Sequence of chain 1.F:
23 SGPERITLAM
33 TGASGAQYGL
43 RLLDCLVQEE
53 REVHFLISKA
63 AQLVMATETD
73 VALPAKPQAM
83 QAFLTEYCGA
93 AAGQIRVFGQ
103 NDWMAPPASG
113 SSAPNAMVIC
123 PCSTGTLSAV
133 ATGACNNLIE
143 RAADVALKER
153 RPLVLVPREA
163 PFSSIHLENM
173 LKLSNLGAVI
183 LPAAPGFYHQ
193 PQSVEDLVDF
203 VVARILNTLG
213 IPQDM

Sequence of chain 1.I:
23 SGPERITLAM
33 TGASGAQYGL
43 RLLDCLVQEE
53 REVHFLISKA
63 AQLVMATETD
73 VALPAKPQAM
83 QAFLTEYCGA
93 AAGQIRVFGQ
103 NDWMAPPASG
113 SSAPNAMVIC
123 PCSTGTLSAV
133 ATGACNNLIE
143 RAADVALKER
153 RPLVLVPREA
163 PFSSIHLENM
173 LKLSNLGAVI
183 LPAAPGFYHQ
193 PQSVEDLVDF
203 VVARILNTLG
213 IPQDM

Binding-site contacts:
Ligand atom P02 contacts residue TYR190 of chain 1.F at 3.8 Å.
Ligand atom O03 contacts residue ARG143 of chain 1.I at 2.7 Å (salt-bridge).
Ligand atom P02 contacts residue SER111 of chain 1.I at 3.8 Å.
Ligand atom P02 contacts residue GLU161 of chain 1.B at 3.7 Å.
Ligand atom P02 contacts residue GLY112 of chain 1.I at 4.0 Å.
Ligand atom C09 contacts residue FMN1 of chain 1.O at 3.7 Å.
Ligand atom C06 contacts residue FMN1 of chain 1.O at 3.6 Å.
Ligand atom C10 contacts residue TRP105 of chain 1.I at 3.2 Å (hydrophobic).
Ligand atom C10 contacts residue ALA110 of chain 1.I at 4.0 Å (hydrophobic).
Ligand atom O01 contacts residue GLY112 of chain 1.I at 2.9 Å (h-bond).
Ligand atom O05 contacts residue ARG143 of chain 1.I at 3.9 Å.
Ligand atom O05 contacts residue SER111 of chain 1.I at 2.8 Å (h-bond).
Ligand atom O01 contacts residue GLU161 of chain 1.B at 4.2 Å.
Ligand atom O04 contacts residue ARG160 of chain 1.B at 3.2 Å (salt-bridge).
Ligand atom O03 contacts residue GLU161 of chain 1.B at 2.8 Å (salt-bridge).
Ligand atom C06 contacts residue TYR190 of chain 1.F at 3.5 Å (hydrophobic).
Ligand atom C06 contacts residue SER111 of chain 1.I at 3.7 Å.
Ligand atom O03 contacts residue ARG160 of chain 1.B at 4.0 Å.
Ligand atom P02 contacts residue LYS150 of chain 1.I at 3.9 Å.
Ligand atom P02 contacts residue ARG160 of chain 1.B at 4.1 Å.
Ligand atom C08 contacts residue FMN1 of chain 1.O at 3.5 Å.
Ligand atom O01 contacts residue LYS150 of chain 1.I at 2.9 Å (salt-bridge).
Ligand atom C07 contacts residue ALA110 of chain 1.I at 3.8 Å (hydrophobic).
Ligand atom O01 contacts residue SER111 of chain 1.I at 3.6 Å.
Ligand atom C07 contacts residue ARG143 of chain 1.I at 3.6 Å.
Ligand atom C07 contacts residue SER111 of chain 1.I at 4.0 Å.
Ligand atom O04 contacts residue GLU161 of chain 1.B at 3.8 Å.
Ligand atom C08 contacts residue SER111 of chain 1.I at 4.0 Å.
Ligand atom O03 contacts residue LYS150 of chain 1.I at 3.7 Å.
Ligand atom P02 contacts residue ARG143 of chain 1.I at 3.8 Å.
Ligand atom C14 contacts residue MET106 of chain 1.I at 3.6 Å (hydrophobic).
Ligand atom C15 contacts residue TYR190 of chain 1.F at 3.9 Å (hydrophobic).
Ligand atom C07 contacts residue FMN1 of chain 1.O at 3.4 Å.
Ligand atom C06 contacts residue ARG143 of chain 1.I at 4.0 Å.
Ligand atom O04 contacts residue TYR190 of chain 1.F at 3.0 Å (h-bond).
Ligand atom C12 contacts residue TYR190 of chain 1.F at 3.6 Å (hydrophobic).
Ligand atom O05 contacts residue GLY112 of chain 1.I at 4.1 Å.
Ligand atom C09 contacts residue TYR190 of chain 1.F at 3.9 Å (hydrophobic).
Ligand atom O05 contacts residue TYR190 of chain 1.F at 3.5 Å (h-bond).
Ligand atom C10 contacts residue FMN1 of chain 1.O at 3.6 Å.

The protein below binds the small molecule below.
Small molecule (SMILES): CC(C)=CCC/C(C)=C\COP(=O)(O)O

Sequence of chain 1.B:
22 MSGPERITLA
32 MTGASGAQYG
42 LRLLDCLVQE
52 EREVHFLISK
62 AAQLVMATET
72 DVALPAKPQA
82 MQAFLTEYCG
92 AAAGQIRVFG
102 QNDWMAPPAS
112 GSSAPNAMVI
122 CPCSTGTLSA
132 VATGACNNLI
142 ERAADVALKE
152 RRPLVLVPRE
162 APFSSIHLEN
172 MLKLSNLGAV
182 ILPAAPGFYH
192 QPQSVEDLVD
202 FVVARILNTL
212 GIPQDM